Binding-site contacts:
Ligand atom C4 contacts residue VAL45 of chain 1.A at 4.3 Å (hydrophobic).
Ligand atom C2 contacts residue TYR40 of chain 1.A at 4.1 Å (hydrophobic).
Ligand atom C1 contacts residue TYR40 of chain 1.A at 4.1 Å (hydrophobic).
Ligand atom C4 contacts residue ASN39 of chain 1.A at 3.8 Å.
Ligand atom C2 contacts residue ASN58 of chain 1.A at 4.0 Å.
Ligand atom O5 contacts residue ASN58 of chain 1.A at 4.3 Å.
Ligand atom O6 contacts residue ASN39 of chain 1.A at 3.2 Å (h-bond).
Ligand atom C1 contacts residue ILE57 of chain 1.A at 3.6 Å (hydrophobic).
Ligand atom C1 contacts residue ASN58 of chain 1.A at 4.2 Å.
Ligand atom C4 contacts residue LEU43 of chain 1.A at 4.1 Å (hydrophobic).
Ligand atom C3 contacts residue ASN39 of chain 1.A at 3.7 Å.
Ligand atom C3 contacts residue LEU43 of chain 1.A at 4.2 Å (hydrophobic).
Ligand atom C4 contacts residue TYR40 of chain 1.A at 3.5 Å (hydrophobic).

Sequence of chain 1.A:
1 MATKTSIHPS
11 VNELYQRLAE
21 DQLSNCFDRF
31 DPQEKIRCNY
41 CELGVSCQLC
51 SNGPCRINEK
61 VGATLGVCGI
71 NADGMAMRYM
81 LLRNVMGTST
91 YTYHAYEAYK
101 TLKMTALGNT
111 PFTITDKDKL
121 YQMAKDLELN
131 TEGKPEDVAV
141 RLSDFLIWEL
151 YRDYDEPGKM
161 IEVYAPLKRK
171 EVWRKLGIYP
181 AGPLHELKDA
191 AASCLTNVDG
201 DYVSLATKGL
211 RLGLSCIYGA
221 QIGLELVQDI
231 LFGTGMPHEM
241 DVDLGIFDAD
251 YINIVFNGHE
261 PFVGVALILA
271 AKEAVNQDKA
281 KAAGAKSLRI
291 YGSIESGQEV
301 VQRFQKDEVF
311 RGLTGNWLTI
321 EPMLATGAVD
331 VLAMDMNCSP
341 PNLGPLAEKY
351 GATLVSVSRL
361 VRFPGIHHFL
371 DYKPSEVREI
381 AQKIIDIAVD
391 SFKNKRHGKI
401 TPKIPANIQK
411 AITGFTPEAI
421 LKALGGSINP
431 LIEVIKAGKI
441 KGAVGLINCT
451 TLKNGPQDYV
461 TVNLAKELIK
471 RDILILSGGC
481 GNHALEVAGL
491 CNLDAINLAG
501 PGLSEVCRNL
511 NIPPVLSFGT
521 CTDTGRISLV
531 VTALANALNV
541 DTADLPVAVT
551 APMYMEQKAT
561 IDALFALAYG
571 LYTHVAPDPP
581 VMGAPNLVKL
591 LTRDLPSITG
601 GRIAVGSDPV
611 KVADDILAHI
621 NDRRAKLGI

The protein below binds the small molecule below.
Small molecule (SMILES): C[C@@H](O)[C@@H](C)O